Sequence of chain 1.A:
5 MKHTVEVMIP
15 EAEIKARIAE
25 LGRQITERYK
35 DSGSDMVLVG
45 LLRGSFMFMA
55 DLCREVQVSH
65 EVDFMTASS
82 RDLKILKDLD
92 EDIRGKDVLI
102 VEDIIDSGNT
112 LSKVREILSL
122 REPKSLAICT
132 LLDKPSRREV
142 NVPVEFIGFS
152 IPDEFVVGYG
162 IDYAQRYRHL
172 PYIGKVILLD

The protein below binds the small molecule below.
Small molecule (SMILES): O=c1[nH]cnc2c1ncn2[C@@H]1O[C@H](COP(=O)(O)O)[C@@H](O)[C@H]1O

Binding-site contacts:
Ligand atom C2 contacts residue ASP163 of chain 1.A at 3.8 Å.
Ligand atom O1P contacts residue GLY109 of chain 1.A at 2.7 Å (h-bond).
Ligand atom C3' contacts residue GLU103 of chain 1.A at 3.4 Å.
Ligand atom O3P contacts residue GLY109 of chain 1.A at 3.4 Å (h-bond).
Ligand atom C6 contacts residue LYS135 of chain 1.A at 4.0 Å.
Ligand atom O3' contacts residue GLU103 of chain 1.A at 2.8 Å (salt-bridge).
Ligand atom C5' contacts residue GLU103 of chain 1.A at 3.5 Å.
Ligand atom P contacts residue GLY109 of chain 1.A at 3.5 Å.
Ligand atom O1P contacts residue SER108 of chain 1.A at 3.3 Å (h-bond).
Ligand atom O2P contacts residue GLY109 of chain 1.A at 4.1 Å.
Ligand atom O3P contacts residue SER108 of chain 1.A at 3.1 Å (h-bond).
Ligand atom O2P contacts residue LEU112 of chain 1.A at 3.1 Å (h-bond).
Ligand atom P contacts residue ASP107 of chain 1.A at 3.7 Å.
Ligand atom N7 contacts residue LYS135 of chain 1.A at 3.9 Å.
Ligand atom O5' contacts residue ASP107 of chain 1.A at 3.5 Å (salt-bridge).
Ligand atom O3P contacts residue ASN110 of chain 1.A at 3.0 Å (h-bond).
Ligand atom N7 contacts residue ILE105 of chain 1.A at 3.8 Å.
Ligand atom C4' contacts residue GLU103 of chain 1.A at 3.9 Å.
Ligand atom P contacts residue ASN110 of chain 1.A at 4.0 Å.
Ligand atom O3P contacts residue THR111 of chain 1.A at 3.0 Å (h-bond).
Ligand atom C5' contacts residue ILE105 of chain 1.A at 3.2 Å (hydrophobic).
Ligand atom C8 contacts residue ASP107 of chain 1.A at 3.0 Å.
Ligand atom C6 contacts residue PHE156 of chain 1.A at 3.9 Å (hydrophobic).
Ligand atom O1P contacts residue ASP107 of chain 1.A at 2.8 Å (salt-bridge).
Ligand atom O3' contacts residue ASP104 of chain 1.A at 3.6 Å (salt-bridge).
Ligand atom O1P contacts residue ILE106 of chain 1.A at 3.7 Å.
Ligand atom N7 contacts residue ASP107 of chain 1.A at 3.2 Å (salt-bridge).
Ligand atom C2' contacts residue ILE105 of chain 1.A at 4.0 Å (hydrophobic).
Ligand atom N1 contacts residue VAL157 of chain 1.A at 3.9 Å.
Ligand atom O6 contacts residue VAL157 of chain 1.A at 3.7 Å.
Ligand atom C8 contacts residue ILE105 of chain 1.A at 3.8 Å (hydrophobic).
Ligand atom N1 contacts residue PHE156 of chain 1.A at 3.2 Å.
Ligand atom P contacts residue SER108 of chain 1.A at 3.8 Å.
Ligand atom P contacts residue THR111 of chain 1.A at 4.0 Å.
Ligand atom C2 contacts residue PHE156 of chain 1.A at 3.7 Å (hydrophobic).
Ligand atom O6 contacts residue LYS135 of chain 1.A at 3.1 Å (salt-bridge).
Ligand atom O6 contacts residue PHE156 of chain 1.A at 3.8 Å.
Ligand atom C3' contacts residue ILE105 of chain 1.A at 3.7 Å (hydrophobic).
Ligand atom C3' contacts residue ASP104 of chain 1.A at 4.1 Å.
Ligand atom O2P contacts residue THR111 of chain 1.A at 3.7 Å.